This protein binds this small molecule.
Small molecule (SMILES): CC(=O)N[C@@H]1[C@@H](O)[C@H](O)[C@@H](CO)O[C@H]1O

Binding-site contacts:
Ligand atom C4 contacts residue VAL307 of chain 1.A at 3.9 Å (hydrophobic).
Ligand atom N2 contacts residue ASN146 of chain 1.A at 3.0 Å (h-bond).
Ligand atom C5 contacts residue ASN146 of chain 1.A at 3.6 Å.
Ligand atom C8 contacts residue PHE243 of chain 1.A at 4.4 Å (hydrophobic).
Ligand atom C2 contacts residue ASN146 of chain 1.A at 2.5 Å.
Ligand atom C5 contacts residue VAL307 of chain 1.A at 3.5 Å (hydrophobic).
Ligand atom O6 contacts residue NAG1 of chain 1.M at 3.4 Å (h-bond).
Ligand atom C2 contacts residue SER308 of chain 1.A at 3.7 Å.
Ligand atom O5 contacts residue VAL307 of chain 1.A at 4.1 Å.
Ligand atom O3 contacts residue CYS306 of chain 1.A at 3.2 Å.
Ligand atom C3 contacts residue SER308 of chain 1.A at 4.0 Å.
Ligand atom C1 contacts residue ASN146 of chain 1.A at 1.4 Å.
Ligand atom O7 contacts residue ASN244 of chain 1.A at 4.3 Å.
Ligand atom O4 contacts residue ARG246 of chain 1.A at 3.0 Å (salt-bridge).
Ligand atom C1 contacts residue VAL307 of chain 1.A at 3.9 Å (hydrophobic).
Ligand atom C8 contacts residue SER308 of chain 1.A at 3.5 Å.
Ligand atom C4 contacts residue ASP95 of chain 1.A at 4.0 Å.
Ligand atom C4 contacts residue ASN146 of chain 1.A at 4.2 Å.
Ligand atom O5 contacts residue NAG1 of chain 1.M at 3.9 Å.
Ligand atom O4 contacts residue ASP95 of chain 1.A at 4.3 Å.
Ligand atom C7 contacts residue ASN146 of chain 1.A at 3.7 Å.
Ligand atom O3 contacts residue ARG246 of chain 1.A at 3.8 Å.
Ligand atom N2 contacts residue SER308 of chain 1.A at 2.8 Å (h-bond).
Ligand atom C3 contacts residue CYS306 of chain 1.A at 3.9 Å (hydrophobic).
Ligand atom C8 contacts residue ASN244 of chain 1.A at 4.1 Å.
Ligand atom O3 contacts residue ASP95 of chain 1.A at 4.1 Å.
Ligand atom O7 contacts residue ASN146 of chain 1.A at 3.9 Å.
Ligand atom C3 contacts residue ASN146 of chain 1.A at 3.8 Å.
Ligand atom O5 contacts residue ASN146 of chain 1.A at 2.3 Å (h-bond).
Ligand atom C3 contacts residue ASP95 of chain 1.A at 4.4 Å.
Ligand atom C2 contacts residue ASP95 of chain 1.A at 4.4 Å.
Ligand atom O4 contacts residue VAL307 of chain 1.A at 4.0 Å.
Ligand atom C4 contacts residue ARG246 of chain 1.A at 4.0 Å.
Ligand atom C1 contacts residue SER308 of chain 1.A at 3.9 Å.
Ligand atom C7 contacts residue SER308 of chain 1.A at 3.6 Å.
Ligand atom C8 contacts residue VAL138 of chain 1.A at 4.3 Å (hydrophobic).
Ligand atom C2 contacts residue VAL307 of chain 1.A at 4.3 Å (hydrophobic).
Ligand atom C8 contacts residue LEU145 of chain 1.A at 3.7 Å (hydrophobic).
Ligand atom C3 contacts residue VAL307 of chain 1.A at 3.7 Å (hydrophobic).
Ligand atom O7 contacts residue PRO96 of chain 1.A at 3.9 Å.

Sequence of chain 1.A:
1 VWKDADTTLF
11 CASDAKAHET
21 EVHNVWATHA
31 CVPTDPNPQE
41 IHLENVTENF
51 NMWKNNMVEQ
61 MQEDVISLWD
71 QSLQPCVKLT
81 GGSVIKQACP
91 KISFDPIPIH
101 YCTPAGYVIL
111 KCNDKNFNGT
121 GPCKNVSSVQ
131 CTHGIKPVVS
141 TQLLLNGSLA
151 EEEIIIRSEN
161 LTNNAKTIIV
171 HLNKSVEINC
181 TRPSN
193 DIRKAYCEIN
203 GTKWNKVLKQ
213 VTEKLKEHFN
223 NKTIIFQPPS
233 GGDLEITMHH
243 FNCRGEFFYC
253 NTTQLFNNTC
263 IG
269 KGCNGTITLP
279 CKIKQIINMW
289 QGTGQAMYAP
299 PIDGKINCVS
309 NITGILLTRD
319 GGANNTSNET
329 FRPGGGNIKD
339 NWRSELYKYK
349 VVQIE